Binding-site contacts:
Ligand atom C3 contacts residue TRP219 of chain 1.A at 3.9 Å (hydrophobic).
Ligand atom O2 contacts residue TYR48 of chain 1.A at 2.8 Å (h-bond).
Ligand atom CL1 contacts residue CYS298 of chain 1.A at 3.5 Å.
Ligand atom O1 contacts residue NAP1 of chain 1.B at 3.5 Å (h-bond).
Ligand atom CL2 contacts residue VAL47 of chain 1.A at 3.5 Å.
Ligand atom C4 contacts residue PHE122 of chain 1.A at 3.9 Å (hydrophobic).
Ligand atom C2 contacts residue TRP20 of chain 1.A at 3.8 Å (hydrophobic).
Ligand atom CL1 contacts residue TRP111 of chain 1.A at 4.1 Å.
Ligand atom CL2 contacts residue TYR48 of chain 1.A at 3.9 Å.
Ligand atom C5 contacts residue PHE122 of chain 1.A at 4.0 Å (hydrophobic).
Ligand atom CL1 contacts residue NAP1 of chain 1.B at 4.3 Å.
Ligand atom C6 contacts residue TRP20 of chain 1.A at 3.8 Å (hydrophobic).
Ligand atom C7 contacts residue TYR48 of chain 1.A at 4.0 Å (hydrophobic).
Ligand atom CL1 contacts residue TRP219 of chain 1.A at 3.8 Å.
Ligand atom O1 contacts residue TRP79 of chain 1.A at 4.0 Å.
Ligand atom C8 contacts residue HIS110 of chain 1.A at 3.2 Å.
Ligand atom O1 contacts residue HIS110 of chain 1.A at 3.0 Å (h-bond).
Ligand atom C3 contacts residue TRP20 of chain 1.A at 4.4 Å (hydrophobic).
Ligand atom CL2 contacts residue TRP20 of chain 1.A at 3.6 Å.
Ligand atom C2 contacts residue TRP219 of chain 1.A at 4.1 Å (hydrophobic).
Ligand atom C8 contacts residue TYR48 of chain 1.A at 3.8 Å (hydrophobic).
Ligand atom O2 contacts residue NAP1 of chain 1.B at 3.2 Å.
Ligand atom C8 contacts residue TRP111 of chain 1.A at 4.1 Å (hydrophobic).
Ligand atom O2 contacts residue HIS110 of chain 1.A at 2.7 Å (h-bond).
Ligand atom O1 contacts residue TRP111 of chain 1.A at 3.0 Å (h-bond).
Ligand atom CL1 contacts residue TRP20 of chain 1.A at 3.9 Å.
Ligand atom C7 contacts residue NAP1 of chain 1.B at 4.1 Å.
Ligand atom C1 contacts residue TRP20 of chain 1.A at 3.7 Å (hydrophobic).
Ligand atom C8 contacts residue NAP1 of chain 1.B at 3.6 Å.
Ligand atom C7 contacts residue TRP20 of chain 1.A at 3.5 Å (hydrophobic).

This small molecule binds to this protein.
Small molecule (SMILES): O=C(O)Cc1c(Cl)cccc1Cl

Sequence of chain 1.A:
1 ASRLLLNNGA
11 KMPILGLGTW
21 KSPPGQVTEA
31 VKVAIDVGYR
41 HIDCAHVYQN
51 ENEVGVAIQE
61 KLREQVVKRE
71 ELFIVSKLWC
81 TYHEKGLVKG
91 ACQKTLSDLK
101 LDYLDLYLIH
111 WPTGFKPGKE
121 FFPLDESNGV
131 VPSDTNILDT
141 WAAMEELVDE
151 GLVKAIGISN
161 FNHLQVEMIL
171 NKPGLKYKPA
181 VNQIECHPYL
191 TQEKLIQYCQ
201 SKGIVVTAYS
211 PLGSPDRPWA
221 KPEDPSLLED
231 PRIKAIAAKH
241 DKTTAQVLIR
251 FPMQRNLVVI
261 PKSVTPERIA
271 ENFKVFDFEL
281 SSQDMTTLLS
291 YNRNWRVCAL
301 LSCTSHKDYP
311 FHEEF